Sequence of chain 1.J:
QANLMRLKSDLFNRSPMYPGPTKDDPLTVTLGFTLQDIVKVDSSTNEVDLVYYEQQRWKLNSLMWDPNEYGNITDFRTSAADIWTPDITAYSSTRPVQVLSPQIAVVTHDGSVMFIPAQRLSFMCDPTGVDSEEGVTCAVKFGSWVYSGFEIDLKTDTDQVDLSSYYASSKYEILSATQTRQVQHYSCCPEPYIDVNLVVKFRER

Binding-site contacts:
Ligand atom C1 contacts residue ASN87 of chain 1.J at 4.5 Å.
Ligand atom O5 contacts residue ASN91 of chain 1.J at 2.5 Å (h-bond).
Ligand atom O7 contacts residue GLY90 of chain 1.J at 3.8 Å.
Ligand atom C4 contacts residue ASN91 of chain 1.J at 3.8 Å.
Ligand atom C2 contacts residue ASN91 of chain 1.J at 2.5 Å.
Ligand atom N2 contacts residue ASN91 of chain 1.J at 3.3 Å (h-bond).
Ligand atom C3 contacts residue ASN91 of chain 1.J at 3.7 Å.
Ligand atom O5 contacts residue ASN87 of chain 1.J at 3.6 Å (h-bond).
Ligand atom C6 contacts residue ASN91 of chain 1.J at 4.2 Å.
Ligand atom O7 contacts residue ASN91 of chain 1.J at 2.9 Å (h-bond).
Ligand atom C5 contacts residue ASN87 of chain 1.J at 4.4 Å.
Ligand atom C6 contacts residue ASN87 of chain 1.J at 4.5 Å.
Ligand atom C1 contacts residue ASN91 of chain 1.J at 1.5 Å.
Ligand atom C5 contacts residue ASN91 of chain 1.J at 3.6 Å.
Ligand atom C7 contacts residue ASN91 of chain 1.J at 3.5 Å.
Ligand atom O6 contacts residue ASN91 of chain 1.J at 3.5 Å (h-bond).

A small-molecule ligand and the protein it binds are described below.
Small molecule (SMILES): CC(=O)N[C@@H]1[C@@H](O)[C@H](O)[C@@H](CO)O[C@H]1O